Binding-site contacts:
Ligand atom C10 contacts residue LYS264 of chain 1.S at 3.9 Å.
Ligand atom O9 contacts residue LYS268 of chain 1.S at 4.3 Å.
Ligand atom C6 contacts residue ASP51 of chain 1.S at 3.9 Å.
Ligand atom C1 contacts residue SER266 of chain 1.S at 3.5 Å.
Ligand atom C11 contacts residue TYR50 of chain 1.S at 3.6 Å (hydrophobic).
Ligand atom N5 contacts residue ASP51 of chain 1.S at 2.9 Å (salt-bridge).
Ligand atom O1B contacts residue LYS264 of chain 1.S at 4.2 Å.
Ligand atom C1 contacts residue LYS268 of chain 1.S at 4.2 Å.
Ligand atom O1A contacts residue SER266 of chain 1.S at 3.3 Å (h-bond).
Ligand atom O1A contacts residue LYS268 of chain 1.S at 3.3 Å.
Ligand atom O1B contacts residue ASP114 of chain 1.S at 4.1 Å.
Ligand atom C10 contacts residue ASP51 of chain 1.S at 3.7 Å.
Ligand atom C11 contacts residue LYS264 of chain 1.S at 4.0 Å.
Ligand atom C11 contacts residue TRP45 of chain 1.S at 4.3 Å (hydrophobic).
Ligand atom C7 contacts residue ASP51 of chain 1.S at 4.4 Å.
Ligand atom O8 contacts residue LYS268 of chain 1.S at 4.3 Å.
Ligand atom C8 contacts residue LYS268 of chain 1.S at 4.3 Å.
Ligand atom C5 contacts residue LYS264 of chain 1.S at 4.1 Å.
Ligand atom O1B contacts residue SER266 of chain 1.S at 2.8 Å (h-bond).
Ligand atom O10 contacts residue TRP45 of chain 1.S at 3.1 Å (h-bond).
Ligand atom C9 contacts residue LYS268 of chain 1.S at 3.3 Å.
Ligand atom C5 contacts residue ASP51 of chain 1.S at 3.9 Å.
Ligand atom O4 contacts residue TRP45 of chain 1.S at 3.2 Å.
Ligand atom C4 contacts residue ASP51 of chain 1.S at 4.4 Å.
Ligand atom C10 contacts residue TRP45 of chain 1.S at 3.8 Å (hydrophobic).
Ligand atom O4 contacts residue LYS264 of chain 1.S at 2.8 Å (salt-bridge).
Ligand atom C11 contacts residue ASP51 of chain 1.S at 3.5 Å.
Ligand atom N5 contacts residue LYS264 of chain 1.S at 3.5 Å (salt-bridge).
Ligand atom C3 contacts residue ASP114 of chain 1.S at 4.1 Å.
Ligand atom C4 contacts residue LYS264 of chain 1.S at 3.4 Å.

The small molecule below binds the protein below.
Small molecule (SMILES): CC(=O)N[C@H]1[C@H]([C@H](O)[C@H](O)CO)O[C@@](O[C@@H]2[C@@H](O)[C@H](O)O[C@H](CO)[C@@H]2O)(C(=O)O)C[C@@H]1O

Sequence of chain 1.S:
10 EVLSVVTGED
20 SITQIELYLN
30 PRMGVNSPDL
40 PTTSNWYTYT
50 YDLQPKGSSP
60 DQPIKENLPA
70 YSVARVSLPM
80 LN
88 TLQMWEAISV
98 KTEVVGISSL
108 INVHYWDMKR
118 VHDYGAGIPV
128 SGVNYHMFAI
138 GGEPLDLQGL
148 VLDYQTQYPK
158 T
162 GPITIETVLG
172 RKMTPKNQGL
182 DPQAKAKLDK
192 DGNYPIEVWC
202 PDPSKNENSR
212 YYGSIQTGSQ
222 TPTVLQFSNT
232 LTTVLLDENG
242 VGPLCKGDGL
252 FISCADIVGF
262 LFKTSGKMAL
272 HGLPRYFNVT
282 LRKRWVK